Binding-site contacts:
Ligand atom C22 contacts residue VAL124 of chain 1.A at 4.2 Å (hydrophobic).
Ligand atom CP contacts residue THR78 of chain 1.A at 4.1 Å.
Ligand atom C22 contacts residue HIS105 of chain 1.A at 4.2 Å.
Ligand atom PT contacts residue THR78 of chain 1.A at 4.3 Å.
Ligand atom PT contacts residue HIS105 of chain 1.A at 2.1 Å.
Ligand atom C21 contacts residue VAL124 of chain 1.A at 4.0 Å (hydrophobic).
Ligand atom C21 contacts residue HIS105 of chain 1.A at 3.5 Å.
Ligand atom CP contacts residue TYR76 of chain 1.A at 4.3 Å (hydrophobic).
Ligand atom CP contacts residue HIS105 of chain 1.A at 3.1 Å.

Sequence of chain 1.A:
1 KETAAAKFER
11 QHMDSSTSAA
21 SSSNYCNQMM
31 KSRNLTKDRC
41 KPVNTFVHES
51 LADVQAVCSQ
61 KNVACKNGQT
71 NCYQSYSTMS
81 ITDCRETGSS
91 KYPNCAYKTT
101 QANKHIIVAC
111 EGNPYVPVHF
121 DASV

A protein and the small-molecule ligand that binds it are described below.
Small molecule (SMILES): CC1=CCc2ccc3ccc(C)[n+]4c3c2N1[Pt]41(C)(N)[C]=[C]1